A protein and the small-molecule ligand that binds it are described below.
Small molecule (SMILES): CC(=O)N[C@@H]1[C@@H](O)[C@H](O)[C@@H](CO)O[C@H]1O

Sequence of chain 1.A:
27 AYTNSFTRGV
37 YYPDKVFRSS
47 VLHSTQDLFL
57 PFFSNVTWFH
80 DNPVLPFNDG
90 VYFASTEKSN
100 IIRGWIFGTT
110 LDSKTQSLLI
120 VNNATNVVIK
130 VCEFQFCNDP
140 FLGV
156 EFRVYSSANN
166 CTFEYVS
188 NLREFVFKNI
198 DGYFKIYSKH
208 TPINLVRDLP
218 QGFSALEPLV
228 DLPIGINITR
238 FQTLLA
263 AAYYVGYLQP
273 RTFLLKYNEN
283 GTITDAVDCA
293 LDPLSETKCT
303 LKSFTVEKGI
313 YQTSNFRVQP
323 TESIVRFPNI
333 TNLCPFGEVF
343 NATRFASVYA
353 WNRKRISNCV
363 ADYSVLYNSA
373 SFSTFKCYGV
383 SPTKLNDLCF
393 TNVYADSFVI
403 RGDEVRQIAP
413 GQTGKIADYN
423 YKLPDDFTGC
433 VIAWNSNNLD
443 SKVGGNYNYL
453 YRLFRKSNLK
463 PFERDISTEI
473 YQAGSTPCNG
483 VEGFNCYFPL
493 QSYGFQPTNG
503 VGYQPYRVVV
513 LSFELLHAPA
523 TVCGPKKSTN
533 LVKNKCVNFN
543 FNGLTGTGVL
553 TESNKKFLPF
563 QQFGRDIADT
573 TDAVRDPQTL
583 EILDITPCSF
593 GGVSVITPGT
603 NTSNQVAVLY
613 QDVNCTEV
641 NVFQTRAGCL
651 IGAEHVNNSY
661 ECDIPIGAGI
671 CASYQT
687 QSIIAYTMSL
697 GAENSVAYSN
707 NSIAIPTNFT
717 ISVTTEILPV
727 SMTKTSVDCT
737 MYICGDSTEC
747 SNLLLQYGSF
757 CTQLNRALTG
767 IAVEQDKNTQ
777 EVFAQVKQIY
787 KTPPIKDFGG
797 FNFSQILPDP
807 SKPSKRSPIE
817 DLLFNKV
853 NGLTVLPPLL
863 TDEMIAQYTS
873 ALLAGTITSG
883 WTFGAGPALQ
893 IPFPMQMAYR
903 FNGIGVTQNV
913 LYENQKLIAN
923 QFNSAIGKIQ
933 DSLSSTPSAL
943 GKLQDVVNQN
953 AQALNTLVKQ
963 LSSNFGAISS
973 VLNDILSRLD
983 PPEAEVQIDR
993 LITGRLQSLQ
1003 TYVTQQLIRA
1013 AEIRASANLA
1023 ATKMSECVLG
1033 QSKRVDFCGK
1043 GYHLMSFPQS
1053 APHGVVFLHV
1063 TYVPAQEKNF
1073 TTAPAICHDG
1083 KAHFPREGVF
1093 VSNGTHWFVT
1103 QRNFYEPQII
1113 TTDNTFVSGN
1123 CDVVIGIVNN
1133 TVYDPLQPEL

Binding-site contacts:
Ligand atom C7 contacts residue ASN125 of chain 1.A at 4.2 Å.
Ligand atom C7 contacts residue ALA123 of chain 1.A at 4.2 Å (hydrophobic).
Ligand atom C8 contacts residue ALA123 of chain 1.A at 3.4 Å (hydrophobic).
Ligand atom N2 contacts residue ASN122 of chain 1.A at 2.7 Å (h-bond).
Ligand atom C3 contacts residue ASN122 of chain 1.A at 3.8 Å.
Ligand atom C8 contacts residue ASN122 of chain 1.A at 3.9 Å.
Ligand atom C8 contacts residue ASN125 of chain 1.A at 3.8 Å.
Ligand atom C2 contacts residue ASN122 of chain 1.A at 2.4 Å.
Ligand atom O5 contacts residue ASN122 of chain 1.A at 2.5 Å (h-bond).
Ligand atom C4 contacts residue ASN122 of chain 1.A at 4.2 Å.
Ligand atom C1 contacts residue ASN122 of chain 1.A at 1.4 Å.
Ligand atom C7 contacts residue ASN122 of chain 1.A at 3.8 Å.
Ligand atom C5 contacts residue ASN122 of chain 1.A at 3.8 Å.
Ligand atom N2 contacts residue ASN125 of chain 1.A at 4.2 Å.
Ligand atom O7 contacts residue ASN122 of chain 1.A at 4.4 Å.
Ligand atom C8 contacts residue THR124 of chain 1.A at 3.9 Å.
Ligand atom N2 contacts residue ALA123 of chain 1.A at 4.4 Å.